Sequence of chain 1.D:
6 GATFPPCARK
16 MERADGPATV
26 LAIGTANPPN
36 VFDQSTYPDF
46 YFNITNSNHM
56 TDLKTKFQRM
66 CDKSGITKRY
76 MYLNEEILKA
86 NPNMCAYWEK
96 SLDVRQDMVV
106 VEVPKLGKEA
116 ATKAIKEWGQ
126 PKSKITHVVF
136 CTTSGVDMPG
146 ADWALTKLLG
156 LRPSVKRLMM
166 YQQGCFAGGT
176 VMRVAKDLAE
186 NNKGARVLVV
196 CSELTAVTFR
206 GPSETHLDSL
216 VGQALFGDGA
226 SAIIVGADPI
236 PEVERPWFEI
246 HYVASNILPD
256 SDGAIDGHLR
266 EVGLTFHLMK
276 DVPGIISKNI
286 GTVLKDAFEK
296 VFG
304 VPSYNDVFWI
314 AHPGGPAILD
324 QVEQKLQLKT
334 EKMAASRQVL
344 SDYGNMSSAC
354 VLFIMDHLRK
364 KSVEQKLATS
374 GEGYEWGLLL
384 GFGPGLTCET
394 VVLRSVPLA

The protein below binds the small molecule below.
Small molecule (SMILES): O=C1C[C@@H](c2ccc(O)cc2)Oc2cc(O)cc(O)c21

Sequence of chain 1.A:
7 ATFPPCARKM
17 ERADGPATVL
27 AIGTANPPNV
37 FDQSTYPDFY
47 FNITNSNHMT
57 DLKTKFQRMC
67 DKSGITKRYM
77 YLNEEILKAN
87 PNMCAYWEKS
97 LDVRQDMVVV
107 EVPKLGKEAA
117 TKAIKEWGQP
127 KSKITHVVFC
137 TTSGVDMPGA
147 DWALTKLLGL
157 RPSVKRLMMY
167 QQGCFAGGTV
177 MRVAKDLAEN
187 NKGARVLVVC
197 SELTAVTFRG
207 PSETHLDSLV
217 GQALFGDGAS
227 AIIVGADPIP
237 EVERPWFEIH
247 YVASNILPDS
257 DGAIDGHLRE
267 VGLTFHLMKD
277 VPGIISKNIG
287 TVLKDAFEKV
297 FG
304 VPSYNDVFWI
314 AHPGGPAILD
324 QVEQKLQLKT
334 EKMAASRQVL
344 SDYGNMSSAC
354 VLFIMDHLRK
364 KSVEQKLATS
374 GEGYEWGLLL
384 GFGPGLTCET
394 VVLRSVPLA

Binding-site contacts:
Ligand atom C12 contacts residue THR200 of chain 1.A at 3.8 Å.
Ligand atom C6 contacts residue PHE221 of chain 1.A at 3.7 Å (hydrophobic).
Ligand atom C4 contacts residue MET143 of chain 1.D at 3.3 Å (hydrophobic).
Ligand atom O3 contacts residue ASP223 of chain 1.A at 3.7 Å.
Ligand atom O2 contacts residue THR203 of chain 1.A at 3.2 Å (h-bond).
Ligand atom C4 contacts residue PHE271 of chain 1.A at 3.6 Å (hydrophobic).
Ligand atom O5 contacts residue THR270 of chain 1.A at 3.4 Å (h-bond).
Ligand atom C7 contacts residue THR203 of chain 1.A at 3.8 Å.
Ligand atom O3 contacts residue LEU199 of chain 1.A at 3.2 Å (h-bond).
Ligand atom O1 contacts residue SER350 of chain 1.A at 3.6 Å.
Ligand atom O4 contacts residue CYS170 of chain 1.A at 3.5 Å (h-bond).
Ligand atom O1 contacts residue PHE221 of chain 1.A at 3.7 Å.
Ligand atom C14 contacts residue LEU199 of chain 1.A at 3.1 Å (hydrophobic).
Ligand atom C7 contacts residue LEU269 of chain 1.A at 3.7 Å (hydrophobic).
Ligand atom O3 contacts residue GLY222 of chain 1.A at 2.9 Å (h-bond).
Ligand atom C3 contacts residue PHE271 of chain 1.A at 3.8 Å (hydrophobic).
Ligand atom C8 contacts residue LEU269 of chain 1.A at 3.8 Å (hydrophobic).
Ligand atom O5 contacts residue GLY262 of chain 1.A at 3.7 Å.
Ligand atom C13 contacts residue GLU198 of chain 1.A at 3.5 Å.
Ligand atom O5 contacts residue MET143 of chain 1.D at 3.8 Å.
Ligand atom C3 contacts residue MET143 of chain 1.D at 3.1 Å (hydrophobic).
Ligand atom O2 contacts residue LEU269 of chain 1.A at 3.5 Å.
Ligand atom C13 contacts residue GLY222 of chain 1.A at 3.7 Å.
Ligand atom C12 contacts residue GLY222 of chain 1.A at 3.6 Å.
Ligand atom C14 contacts residue SER139 of chain 1.A at 3.4 Å.
Ligand atom O3 contacts residue GLU198 of chain 1.A at 3.1 Å.
Ligand atom O4 contacts residue PRO387 of chain 1.A at 3.2 Å.
Ligand atom C14 contacts residue GLU198 of chain 1.A at 3.7 Å.
Ligand atom O5 contacts residue PHE271 of chain 1.A at 3.4 Å.
Ligand atom C14 contacts residue THR200 of chain 1.A at 3.9 Å.
Ligand atom C11 contacts residue PHE221 of chain 1.A at 3.6 Å (hydrophobic).
Ligand atom C5 contacts residue MET143 of chain 1.D at 3.8 Å (hydrophobic).
Ligand atom C13 contacts residue THR200 of chain 1.A at 3.6 Å.
Ligand atom C2 contacts residue MET143 of chain 1.D at 3.5 Å (hydrophobic).
Ligand atom O3 contacts residue THR200 of chain 1.A at 3.3 Å (h-bond).
Ligand atom C8 contacts residue THR203 of chain 1.A at 3.6 Å.
Ligand atom C13 contacts residue LEU199 of chain 1.A at 3.7 Å (hydrophobic).
Ligand atom O2 contacts residue PHE271 of chain 1.A at 3.6 Å.
Ligand atom C11 contacts residue SER350 of chain 1.A at 3.9 Å.
Ligand atom C1 contacts residue CYS170 of chain 1.A at 3.4 Å (hydrophobic).